Sequence of chain 1.A:
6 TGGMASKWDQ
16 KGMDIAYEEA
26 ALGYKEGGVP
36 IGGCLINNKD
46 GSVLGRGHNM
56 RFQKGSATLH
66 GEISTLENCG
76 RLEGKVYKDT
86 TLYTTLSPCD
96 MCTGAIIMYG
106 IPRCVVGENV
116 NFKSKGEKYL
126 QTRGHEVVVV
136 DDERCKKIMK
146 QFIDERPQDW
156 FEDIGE

Binding-site contacts:
Ligand atom O4 contacts residue PRO93 of chain 1.A at 3.6 Å.
Ligand atom O2 contacts residue GLU67 of chain 1.A at 3.9 Å.
Ligand atom C2 contacts residue HIS65 of chain 1.A at 3.3 Å.
Ligand atom C2 contacts residue ASN54 of chain 1.A at 3.8 Å.
Ligand atom C2 contacts residue ZN1 of chain 1.C at 3.9 Å.
Ligand atom C6 contacts residue ASP158 of chain 1.A at 3.4 Å.
Ligand atom C2 contacts residue ILE36 of chain 1.A at 3.3 Å (hydrophobic).
Ligand atom N3 contacts residue HIS65 of chain 1.A at 3.5 Å (h-bond).
Ligand atom C5 contacts residue PHE117 of chain 1.A at 4.0 Å (hydrophobic).
Ligand atom C6 contacts residue ILE36 of chain 1.A at 3.8 Å (hydrophobic).
Ligand atom C5 contacts residue CYS94 of chain 1.A at 4.0 Å (hydrophobic).
Ligand atom C4 contacts residue GLU67 of chain 1.A at 3.2 Å.
Ligand atom O2 contacts residue GLY66 of chain 1.A at 2.9 Å (h-bond).
Ligand atom C6 contacts residue TRP155 of chain 1.A at 4.0 Å (hydrophobic).
Ligand atom C2 contacts residue GLU67 of chain 1.A at 3.8 Å.
Ligand atom C2 contacts residue GLY66 of chain 1.A at 3.9 Å.
Ligand atom N3 contacts residue ILE36 of chain 1.A at 3.6 Å.
Ligand atom C6 contacts residue ILE159 of chain 1.A at 3.9 Å (hydrophobic).
Ligand atom C5 contacts residue ZN1 of chain 1.C at 3.6 Å.
Ligand atom N3 contacts residue ZN1 of chain 1.C at 3.5 Å.
Ligand atom O4 contacts residue HIS65 of chain 1.A at 3.4 Å (h-bond).
Ligand atom C4 contacts residue HIS65 of chain 1.A at 3.8 Å.
Ligand atom N3 contacts residue GLU67 of chain 1.A at 2.8 Å (salt-bridge).
Ligand atom O4 contacts residue CYS94 of chain 1.A at 3.0 Å (h-bond).
Ligand atom O4 contacts residue GLU67 of chain 1.A at 2.5 Å (salt-bridge).
Ligand atom C4 contacts residue CYS94 of chain 1.A at 3.9 Å (hydrophobic).
Ligand atom N1 contacts residue ASN54 of chain 1.A at 3.8 Å.
Ligand atom O4 contacts residue CYS97 of chain 1.A at 3.4 Å (h-bond).
Ligand atom C2 contacts residue ASP158 of chain 1.A at 3.8 Å.
Ligand atom O4 contacts residue ZN1 of chain 1.C at 2.0 Å.
Ligand atom N1 contacts residue ASP158 of chain 1.A at 2.7 Å (salt-bridge).
Ligand atom C4 contacts residue ZN1 of chain 1.C at 3.1 Å.
Ligand atom C5 contacts residue HIS65 of chain 1.A at 3.8 Å.
Ligand atom O2 contacts residue ASN54 of chain 1.A at 2.9 Å (h-bond).
Ligand atom O2 contacts residue ASP158 of chain 1.A at 3.9 Å.
Ligand atom N1 contacts residue ILE36 of chain 1.A at 3.3 Å.
Ligand atom N1 contacts residue HIS65 of chain 1.A at 3.2 Å.
Ligand atom O2 contacts residue ILE36 of chain 1.A at 3.5 Å.
Ligand atom C6 contacts residue HIS65 of chain 1.A at 3.3 Å.
Ligand atom O2 contacts residue HIS65 of chain 1.A at 3.2 Å.

This protein binds this small molecule.
Small molecule (SMILES): O=C1NC=C[C@H](O)N1